Sequence of chain 1.B:
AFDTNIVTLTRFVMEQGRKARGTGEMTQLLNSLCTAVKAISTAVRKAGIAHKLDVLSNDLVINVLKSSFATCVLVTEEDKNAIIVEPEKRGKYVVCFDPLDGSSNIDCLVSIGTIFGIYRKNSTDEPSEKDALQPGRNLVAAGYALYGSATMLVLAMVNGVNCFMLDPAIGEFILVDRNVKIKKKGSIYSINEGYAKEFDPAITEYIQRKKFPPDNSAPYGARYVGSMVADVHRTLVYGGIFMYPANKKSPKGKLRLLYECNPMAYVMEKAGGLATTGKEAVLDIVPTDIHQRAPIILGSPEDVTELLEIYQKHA

This small molecule binds to this protein.
Small molecule (SMILES): O=P(O)(O)OC[C@H]1O[C@H](COP(=O)(O)O)[C@@H](O)[C@@H]1O

Binding-site contacts:
Ligand atom O1P contacts residue GLY122 of chain 1.B at 3.3 Å (h-bond).
Ligand atom O4P contacts residue ARG243 of chain 1.A at 3.0 Å (salt-bridge).
Ligand atom O1P contacts residue GLU97 of chain 1.B at 2.9 Å (salt-bridge).
Ligand atom C4 contacts residue MET248 of chain 1.B at 3.6 Å (hydrophobic).
Ligand atom O4P contacts residue TYR215 of chain 1.B at 3.6 Å.
Ligand atom O6P contacts residue TYR215 of chain 1.B at 3.6 Å.
Ligand atom P1 contacts residue ASP121 of chain 1.B at 3.7 Å.
Ligand atom O6P contacts residue TYR244 of chain 1.B at 2.8 Å (h-bond).
Ligand atom C3 contacts residue MET248 of chain 1.B at 3.5 Å (hydrophobic).
Ligand atom C2 contacts residue LYS274 of chain 1.B at 3.8 Å.
Ligand atom O6P contacts residue TYR264 of chain 1.B at 3.7 Å.
Ligand atom O5P contacts residue LYS274 of chain 1.B at 3.3 Å (salt-bridge).
Ligand atom O5P contacts residue TYR215 of chain 1.B at 2.6 Å (h-bond).
Ligand atom P2 contacts residue LYS274 of chain 1.B at 3.8 Å.
Ligand atom O3 contacts residue GLY122 of chain 1.B at 3.8 Å.
Ligand atom O5P contacts residue TYR264 of chain 1.B at 2.8 Å (h-bond).
Ligand atom O6P contacts residue ARG243 of chain 1.A at 3.6 Å.
Ligand atom C2 contacts residue ASP121 of chain 1.B at 3.7 Å.
Ligand atom C1 contacts residue ASP121 of chain 1.B at 3.2 Å.
Ligand atom C1 contacts residue LYS274 of chain 1.B at 3.8 Å.
Ligand atom O3 contacts residue GLY246 of chain 1.B at 3.5 Å (h-bond).
Ligand atom C3 contacts residue ASP121 of chain 1.B at 3.5 Å.
Ligand atom O5 contacts residue LYS274 of chain 1.B at 2.9 Å (salt-bridge).
Ligand atom O3 contacts residue ASP121 of chain 1.B at 3.0 Å (salt-bridge).
Ligand atom O4 contacts residue SER247 of chain 1.B at 3.8 Å.
Ligand atom P2 contacts residue TYR215 of chain 1.B at 3.3 Å.
Ligand atom O2P contacts residue GLY122 of chain 1.B at 3.0 Å.
Ligand atom O1 contacts residue LYS274 of chain 1.B at 3.6 Å.
Ligand atom O1 contacts residue ASP121 of chain 1.B at 3.8 Å.
Ligand atom C6 contacts residue TYR244 of chain 1.B at 3.6 Å (hydrophobic).
Ligand atom O1P contacts residue MG1 of chain 1.E at 2.6 Å.
Ligand atom O3 contacts residue MET248 of chain 1.B at 3.1 Å (h-bond).
Ligand atom O3 contacts residue SER247 of chain 1.B at 3.3 Å.
Ligand atom P1 contacts residue MG1 of chain 1.E at 3.8 Å.
Ligand atom O1P contacts residue ASP121 of chain 1.B at 3.1 Å (salt-bridge).
Ligand atom C6 contacts residue TYR264 of chain 1.B at 3.5 Å (hydrophobic).
Ligand atom O6P contacts residue ASN212 of chain 1.B at 3.0 Å (h-bond).
Ligand atom O4 contacts residue MET248 of chain 1.B at 3.2 Å (h-bond).
Ligand atom O6 contacts residue LYS274 of chain 1.B at 3.3 Å (salt-bridge).
Ligand atom P1 contacts residue GLY122 of chain 1.B at 3.7 Å.

Sequence of chain 1.A:
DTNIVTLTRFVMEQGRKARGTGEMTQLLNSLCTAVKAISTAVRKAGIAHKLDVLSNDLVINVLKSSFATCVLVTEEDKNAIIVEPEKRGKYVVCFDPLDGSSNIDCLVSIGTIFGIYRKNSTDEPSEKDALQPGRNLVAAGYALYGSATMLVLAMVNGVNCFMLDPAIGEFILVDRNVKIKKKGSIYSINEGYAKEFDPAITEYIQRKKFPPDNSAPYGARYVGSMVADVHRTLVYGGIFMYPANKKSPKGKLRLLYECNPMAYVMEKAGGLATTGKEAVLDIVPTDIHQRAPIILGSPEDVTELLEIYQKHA